The protein below binds the small molecule below.
Small molecule (SMILES): O=[N+]([O-])c1ccc(O)c(O)c1

Sequence of chain 3.A:
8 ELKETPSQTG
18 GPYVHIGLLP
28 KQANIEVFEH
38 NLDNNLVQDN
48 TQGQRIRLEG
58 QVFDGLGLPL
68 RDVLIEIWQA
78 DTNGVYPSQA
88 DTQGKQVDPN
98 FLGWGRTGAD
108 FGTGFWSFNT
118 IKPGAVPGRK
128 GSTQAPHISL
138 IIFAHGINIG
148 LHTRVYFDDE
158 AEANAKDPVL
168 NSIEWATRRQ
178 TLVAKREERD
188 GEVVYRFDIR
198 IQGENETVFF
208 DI

Binding-site contacts:
Ligand atom O7 contacts residue HIS161 of chain 3.B at 3.3 Å (h-bond).
Ligand atom C3 contacts residue FE1 of chain 3.C at 4.0 Å.
Ligand atom C2 contacts residue FE1 of chain 3.C at 2.8 Å.
Ligand atom C3 contacts residue TYR148 of chain 3.B at 3.5 Å (hydrophobic).
Ligand atom O7 contacts residue ARG158 of chain 3.B at 2.8 Å (salt-bridge).
Ligand atom N9 contacts residue TRP150 of chain 3.B at 3.8 Å.
Ligand atom C6 contacts residue TYR148 of chain 3.B at 3.7 Å (hydrophobic).
Ligand atom O7 contacts residue HIS163 of chain 3.B at 3.0 Å.
Ligand atom C5 contacts residue PRO19 of chain 3.A at 3.8 Å (hydrophobic).
Ligand atom C5 contacts residue TRP150 of chain 3.B at 3.9 Å (hydrophobic).
Ligand atom O7 contacts residue FE1 of chain 3.C at 2.3 Å.
Ligand atom O7 contacts residue GLN178 of chain 3.B at 4.1 Å.
Ligand atom C6 contacts residue PRO19 of chain 3.A at 4.1 Å (hydrophobic).
Ligand atom C3 contacts residue PRO19 of chain 3.A at 3.2 Å (hydrophobic).
Ligand atom C1 contacts residue ARG158 of chain 3.B at 3.6 Å.
Ligand atom C5 contacts residue HIS142 of chain 3.A at 4.1 Å.
Ligand atom O7 contacts residue TYR148 of chain 3.B at 2.9 Å (h-bond).
Ligand atom O11 contacts residue TRP150 of chain 3.B at 3.4 Å.
Ligand atom N9 contacts residue PRO19 of chain 3.A at 3.3 Å.
Ligand atom O11 contacts residue PRO19 of chain 3.A at 3.9 Å.
Ligand atom C2 contacts residue TYR109 of chain 3.B at 4.1 Å (hydrophobic).
Ligand atom O8 contacts residue TYR148 of chain 3.B at 2.7 Å (h-bond).
Ligand atom O11 contacts residue HIS142 of chain 3.A at 3.7 Å.
Ligand atom C1 contacts residue TYR148 of chain 3.B at 2.8 Å (hydrophobic).
Ligand atom O10 contacts residue PRO19 of chain 3.A at 3.3 Å.
Ligand atom O8 contacts residue FE1 of chain 3.C at 2.0 Å.
Ligand atom C6 contacts residue ARG158 of chain 3.B at 3.7 Å.
Ligand atom C3 contacts residue TYR20 of chain 3.A at 3.6 Å (hydrophobic).
Ligand atom C2 contacts residue PRO19 of chain 3.A at 3.6 Å (hydrophobic).
Ligand atom O10 contacts residue TYR20 of chain 3.A at 3.5 Å (h-bond).
Ligand atom C1 contacts residue PRO19 of chain 3.A at 4.0 Å (hydrophobic).
Ligand atom C1 contacts residue HIS163 of chain 3.B at 4.1 Å.
Ligand atom C4 contacts residue PRO19 of chain 3.A at 3.3 Å (hydrophobic).
Ligand atom C6 contacts residue ILE192 of chain 3.B at 3.9 Å (hydrophobic).
Ligand atom O8 contacts residue HIS163 of chain 3.B at 3.3 Å (h-bond).
Ligand atom O8 contacts residue TYR109 of chain 3.B at 3.0 Å (h-bond).
Ligand atom C2 contacts residue TYR20 of chain 3.A at 4.1 Å (hydrophobic).
Ligand atom C1 contacts residue FE1 of chain 3.C at 2.9 Å.
Ligand atom C2 contacts residue TYR148 of chain 3.B at 2.6 Å (hydrophobic).
Ligand atom O8 contacts residue TYR20 of chain 3.A at 3.5 Å.

Sequence of chain 3.B:
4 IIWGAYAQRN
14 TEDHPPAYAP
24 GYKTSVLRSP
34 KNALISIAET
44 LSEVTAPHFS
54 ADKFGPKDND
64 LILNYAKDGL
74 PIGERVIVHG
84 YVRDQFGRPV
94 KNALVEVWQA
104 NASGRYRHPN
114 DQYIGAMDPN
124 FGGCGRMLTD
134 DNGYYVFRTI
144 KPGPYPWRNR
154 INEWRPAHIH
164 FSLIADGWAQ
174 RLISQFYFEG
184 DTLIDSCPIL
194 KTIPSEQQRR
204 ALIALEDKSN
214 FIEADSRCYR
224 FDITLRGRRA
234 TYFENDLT